Binding-site contacts:
Ligand atom O2 contacts residue ASP239 of chain 1.B at 3.7 Å.
Ligand atom C1 contacts residue ASP239 of chain 1.B at 3.2 Å.
Ligand atom O3 contacts residue SER219 of chain 1.B at 4.1 Å.
Ligand atom C2 contacts residue SER219 of chain 1.B at 2.5 Å.
Ligand atom O5 contacts residue 2891 of chain 1.ZA at 4.4 Å.
Ligand atom C3 contacts residue ASP239 of chain 1.B at 4.4 Å.
Ligand atom C3 contacts residue 2891 of chain 1.ZA at 4.1 Å.
Ligand atom C1 contacts residue SER219 of chain 1.B at 1.3 Å.
Ligand atom C5 contacts residue SER219 of chain 1.B at 2.7 Å.
Ligand atom C3 contacts residue SER219 of chain 1.B at 2.8 Å.
Ligand atom C4 contacts residue 2891 of chain 1.ZA at 3.6 Å.
Ligand atom O4 contacts residue 2891 of chain 1.ZA at 2.7 Å (h-bond).
Ligand atom O6 contacts residue SER219 of chain 1.B at 4.4 Å.
Ligand atom C2 contacts residue ASP239 of chain 1.B at 3.1 Å.
Ligand atom C6 contacts residue 2891 of chain 1.ZA at 3.1 Å.
Ligand atom C5 contacts residue 2891 of chain 1.ZA at 3.1 Å.
Ligand atom O6 contacts residue 2891 of chain 1.ZA at 2.8 Å (h-bond).
Ligand atom O3 contacts residue 2891 of chain 1.ZA at 4.2 Å.
Ligand atom C6 contacts residue SER219 of chain 1.B at 4.1 Å.
Ligand atom C4 contacts residue SER219 of chain 1.B at 3.3 Å.
Ligand atom O4 contacts residue SER219 of chain 1.B at 4.3 Å.
Ligand atom O5 contacts residue SER219 of chain 1.B at 2.1 Å (h-bond).
Ligand atom O2 contacts residue SER219 of chain 1.B at 3.7 Å.

The small molecule below binds the protein below.
Small molecule (SMILES): OC[C@@H](O)[C@H]1O[C@H](O)[C@@H](O)[C@@H](O)[C@@H]1O

Sequence of chain 1.B:
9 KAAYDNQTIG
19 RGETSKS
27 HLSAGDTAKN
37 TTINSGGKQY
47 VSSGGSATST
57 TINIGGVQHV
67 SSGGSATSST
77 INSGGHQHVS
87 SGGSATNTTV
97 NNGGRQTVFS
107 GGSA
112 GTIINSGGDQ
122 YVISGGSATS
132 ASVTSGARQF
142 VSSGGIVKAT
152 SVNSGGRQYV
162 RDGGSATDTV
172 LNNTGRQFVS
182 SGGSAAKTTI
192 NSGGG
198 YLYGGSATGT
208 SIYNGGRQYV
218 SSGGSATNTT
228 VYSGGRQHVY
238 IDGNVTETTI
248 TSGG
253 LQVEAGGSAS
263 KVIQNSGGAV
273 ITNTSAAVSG